Binding-site contacts:
Ligand atom CL1 contacts residue ALA193 of chain 2.A at 4.0 Å.
Ligand atom C10 contacts residue ARG220 of chain 2.A at 3.6 Å.
Ligand atom C02 contacts residue ALA193 of chain 2.A at 4.1 Å (hydrophobic).
Ligand atom C10 contacts residue ALA193 of chain 2.A at 4.0 Å (hydrophobic).
Ligand atom O11 contacts residue ALA193 of chain 2.A at 3.7 Å.
Ligand atom C09 contacts residue ARG220 of chain 2.A at 3.4 Å.
Ligand atom O11 contacts residue ARG220 of chain 2.A at 2.8 Å (salt-bridge).
Ligand atom O11 contacts residue ASP189 of chain 2.A at 4.5 Å.

The protein below binds the small molecule below.
Small molecule (SMILES): O=[N+]([O-])c1ccc(O)c(Cl)c1

Sequence of chain 2.A:
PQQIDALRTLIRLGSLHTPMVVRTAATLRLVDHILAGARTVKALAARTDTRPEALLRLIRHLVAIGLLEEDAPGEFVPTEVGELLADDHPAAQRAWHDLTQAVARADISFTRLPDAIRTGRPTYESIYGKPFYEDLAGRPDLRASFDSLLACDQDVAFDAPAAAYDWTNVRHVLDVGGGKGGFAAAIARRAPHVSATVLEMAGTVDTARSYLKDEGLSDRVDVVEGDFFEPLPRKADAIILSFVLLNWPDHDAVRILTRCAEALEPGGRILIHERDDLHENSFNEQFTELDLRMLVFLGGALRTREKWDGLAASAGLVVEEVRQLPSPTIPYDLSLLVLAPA